A protein and the small-molecule ligand that binds it are described below.
Small molecule (SMILES): CC(=O)N[C@@H]1[C@@H](O)[C@H](O)[C@@H](CO)O[C@H]1O

Binding-site contacts:
Ligand atom C8 contacts residue ASN138 of chain 1.D at 3.7 Å.
Ligand atom C3 contacts residue ASN138 of chain 1.D at 3.9 Å.
Ligand atom C2 contacts residue ASN138 of chain 1.D at 2.5 Å.
Ligand atom C8 contacts residue THR140 of chain 1.D at 4.3 Å.
Ligand atom O7 contacts residue THR140 of chain 1.D at 4.1 Å.
Ligand atom C5 contacts residue ASN138 of chain 1.D at 3.8 Å.
Ligand atom O7 contacts residue ASN138 of chain 1.D at 4.3 Å.
Ligand atom C4 contacts residue ASN138 of chain 1.D at 4.4 Å.
Ligand atom O5 contacts residue ASN138 of chain 1.D at 2.5 Å (h-bond).
Ligand atom N2 contacts residue ASN138 of chain 1.D at 2.9 Å (h-bond).
Ligand atom O5 contacts residue LYS152 of chain 1.D at 4.4 Å.
Ligand atom C1 contacts residue ASN138 of chain 1.D at 1.5 Å.
Ligand atom C8 contacts residue ARG148 of chain 1.D at 3.0 Å.
Ligand atom C8 contacts residue GLY149 of chain 1.D at 4.3 Å.
Ligand atom C7 contacts residue ASN138 of chain 1.D at 3.5 Å.
Ligand atom C7 contacts residue ARG148 of chain 1.D at 4.5 Å.
Ligand atom C7 contacts residue THR140 of chain 1.D at 4.5 Å.

Sequence of chain 1.D:
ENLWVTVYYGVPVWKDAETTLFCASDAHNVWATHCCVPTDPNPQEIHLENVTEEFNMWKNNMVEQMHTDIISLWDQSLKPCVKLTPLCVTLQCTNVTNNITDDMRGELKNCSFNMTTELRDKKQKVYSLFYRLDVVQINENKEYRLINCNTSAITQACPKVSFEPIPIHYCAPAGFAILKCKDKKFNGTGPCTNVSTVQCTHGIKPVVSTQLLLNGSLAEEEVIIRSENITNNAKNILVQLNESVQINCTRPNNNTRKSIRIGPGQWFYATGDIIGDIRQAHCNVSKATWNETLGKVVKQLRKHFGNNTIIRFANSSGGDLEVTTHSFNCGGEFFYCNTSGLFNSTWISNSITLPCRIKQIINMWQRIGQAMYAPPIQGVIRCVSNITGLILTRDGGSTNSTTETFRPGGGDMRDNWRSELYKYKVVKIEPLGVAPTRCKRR